Binding-site contacts:
Ligand atom C4 contacts residue ASN120 of chain 1.D at 4.1 Å.
Ligand atom O7 contacts residue GLU117 of chain 1.D at 4.2 Å.
Ligand atom C3 contacts residue ASN120 of chain 1.D at 3.7 Å.
Ligand atom C7 contacts residue ASN120 of chain 1.D at 3.9 Å.
Ligand atom C2 contacts residue ASN120 of chain 1.D at 2.4 Å.
Ligand atom C8 contacts residue ASN120 of chain 1.D at 4.2 Å.
Ligand atom C1 contacts residue ASN120 of chain 1.D at 1.4 Å.
Ligand atom C5 contacts residue ASN120 of chain 1.D at 3.6 Å.
Ligand atom O5 contacts residue ASN120 of chain 1.D at 2.3 Å (h-bond).
Ligand atom C7 contacts residue GLU117 of chain 1.D at 4.5 Å.
Ligand atom N2 contacts residue ASN120 of chain 1.D at 2.9 Å (h-bond).

This protein binds this small molecule.
Small molecule (SMILES): CC(=O)N[C@@H]1[C@@H](O)[C@H](O)[C@@H](CO)O[C@H]1O

Sequence of chain 1.D:
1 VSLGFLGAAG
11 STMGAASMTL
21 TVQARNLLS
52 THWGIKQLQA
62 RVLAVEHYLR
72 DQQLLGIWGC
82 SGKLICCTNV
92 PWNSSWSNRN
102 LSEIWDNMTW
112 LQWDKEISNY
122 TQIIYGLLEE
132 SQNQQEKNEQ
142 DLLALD